Sequence of chain 1.A:
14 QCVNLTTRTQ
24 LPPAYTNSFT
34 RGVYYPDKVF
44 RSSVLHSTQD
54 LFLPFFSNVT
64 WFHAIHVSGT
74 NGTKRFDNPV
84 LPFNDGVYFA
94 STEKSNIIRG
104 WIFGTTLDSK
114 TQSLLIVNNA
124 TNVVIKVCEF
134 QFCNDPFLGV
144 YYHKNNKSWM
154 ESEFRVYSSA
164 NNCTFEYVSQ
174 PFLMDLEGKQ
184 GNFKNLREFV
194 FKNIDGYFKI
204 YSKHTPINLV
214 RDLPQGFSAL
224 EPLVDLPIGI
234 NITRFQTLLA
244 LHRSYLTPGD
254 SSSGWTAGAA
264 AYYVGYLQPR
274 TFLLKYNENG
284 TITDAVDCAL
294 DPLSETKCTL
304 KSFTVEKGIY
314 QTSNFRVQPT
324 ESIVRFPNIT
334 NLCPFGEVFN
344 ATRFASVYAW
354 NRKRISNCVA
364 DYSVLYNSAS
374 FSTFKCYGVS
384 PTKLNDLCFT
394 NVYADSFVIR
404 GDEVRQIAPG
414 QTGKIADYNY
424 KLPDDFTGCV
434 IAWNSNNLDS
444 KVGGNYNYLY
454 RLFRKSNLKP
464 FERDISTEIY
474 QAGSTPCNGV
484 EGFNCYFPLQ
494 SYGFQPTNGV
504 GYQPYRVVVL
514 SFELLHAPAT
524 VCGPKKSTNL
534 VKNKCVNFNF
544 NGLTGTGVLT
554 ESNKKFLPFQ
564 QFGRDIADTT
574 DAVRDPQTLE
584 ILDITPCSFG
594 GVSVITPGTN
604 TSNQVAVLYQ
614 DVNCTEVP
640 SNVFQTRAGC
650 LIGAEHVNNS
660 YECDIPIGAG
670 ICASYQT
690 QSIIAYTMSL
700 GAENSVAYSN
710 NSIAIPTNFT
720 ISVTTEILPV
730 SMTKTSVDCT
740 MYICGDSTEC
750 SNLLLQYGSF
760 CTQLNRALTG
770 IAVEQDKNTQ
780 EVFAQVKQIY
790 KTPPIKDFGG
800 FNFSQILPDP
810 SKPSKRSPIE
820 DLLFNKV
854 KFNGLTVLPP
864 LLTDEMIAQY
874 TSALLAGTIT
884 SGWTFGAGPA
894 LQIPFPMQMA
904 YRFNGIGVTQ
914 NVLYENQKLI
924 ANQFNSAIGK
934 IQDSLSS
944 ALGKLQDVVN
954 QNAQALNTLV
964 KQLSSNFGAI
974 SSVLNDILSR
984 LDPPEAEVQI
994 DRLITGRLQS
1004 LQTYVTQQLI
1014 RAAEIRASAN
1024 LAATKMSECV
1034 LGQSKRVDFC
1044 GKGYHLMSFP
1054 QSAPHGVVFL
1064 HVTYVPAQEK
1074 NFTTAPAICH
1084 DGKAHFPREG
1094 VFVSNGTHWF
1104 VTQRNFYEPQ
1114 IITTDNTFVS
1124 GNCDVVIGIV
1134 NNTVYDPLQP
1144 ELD

Binding-site contacts:
Ligand atom O6 contacts residue THR108 of chain 1.A at 4.5 Å.
Ligand atom C2 contacts residue ASN234 of chain 1.A at 2.5 Å.
Ligand atom O5 contacts residue THR108 of chain 1.A at 3.4 Å.
Ligand atom O5 contacts residue ASN234 of chain 1.A at 2.4 Å (h-bond).
Ligand atom C3 contacts residue ASN234 of chain 1.A at 3.8 Å.
Ligand atom C5 contacts residue THR108 of chain 1.A at 4.1 Å.
Ligand atom C7 contacts residue ASN234 of chain 1.A at 3.5 Å.
Ligand atom O7 contacts residue ASN234 of chain 1.A at 3.7 Å.
Ligand atom C6 contacts residue THR108 of chain 1.A at 3.7 Å.
Ligand atom C4 contacts residue ASN234 of chain 1.A at 4.3 Å.
Ligand atom C1 contacts residue THR108 of chain 1.A at 4.3 Å.
Ligand atom C1 contacts residue ASN234 of chain 1.A at 1.4 Å.
Ligand atom C5 contacts residue ASN234 of chain 1.A at 3.7 Å.
Ligand atom N2 contacts residue ASN234 of chain 1.A at 2.9 Å (h-bond).

This protein binds this small molecule.
Small molecule (SMILES): CC(=O)N[C@H]1[C@H](O[C@H]2[C@H](O)[C@@H](NC(C)=O)CO[C@@H]2CO)O[C@H](CO)[C@@H](O)[C@@H]1O